Sequence of chain 1.E:
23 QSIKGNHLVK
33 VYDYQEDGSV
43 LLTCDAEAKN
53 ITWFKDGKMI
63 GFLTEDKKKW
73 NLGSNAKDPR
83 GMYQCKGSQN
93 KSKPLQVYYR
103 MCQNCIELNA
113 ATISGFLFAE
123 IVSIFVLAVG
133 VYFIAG

The protein below binds the small molecule below.
Small molecule (SMILES): CC(C)CCC[C@@H](C)[C@H]1CC[C@H]2[C@@H]3CC=C4C[C@@H](OC(=O)CCC(=O)O)CC[C@]4(C)[C@H]3CC[C@]12C

Sequence of chain 1.H:
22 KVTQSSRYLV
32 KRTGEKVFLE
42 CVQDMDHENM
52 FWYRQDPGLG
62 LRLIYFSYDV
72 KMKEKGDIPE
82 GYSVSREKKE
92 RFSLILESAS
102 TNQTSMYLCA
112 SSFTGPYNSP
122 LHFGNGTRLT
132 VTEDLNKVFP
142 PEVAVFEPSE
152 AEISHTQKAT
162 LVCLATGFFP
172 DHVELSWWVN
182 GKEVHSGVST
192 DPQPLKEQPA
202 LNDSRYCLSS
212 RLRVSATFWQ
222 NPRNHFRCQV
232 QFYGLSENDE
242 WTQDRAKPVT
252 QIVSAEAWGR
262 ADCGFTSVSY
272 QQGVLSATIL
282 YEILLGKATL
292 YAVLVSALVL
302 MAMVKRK

Sequence of chain 1.B:
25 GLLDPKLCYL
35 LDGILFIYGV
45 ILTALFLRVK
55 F

Binding-site contacts:
Ligand atom CAA contacts residue VAL124 of chain 1.E at 3.6 Å (hydrophobic).
Ligand atom CAK contacts residue LEU281 of chain 1.H at 3.7 Å (hydrophobic).
Ligand atom OAW contacts residue GLY274 of chain 1.H at 4.1 Å.
Ligand atom CBD contacts residue TYR33 of chain 1.B at 4.1 Å (hydrophobic).
Ligand atom CAL contacts residue THR114 of chain 1.E at 3.8 Å.
Ligand atom CAI contacts residue ALA278 of chain 1.H at 4.2 Å (hydrophobic).
Ligand atom CBC contacts residue SER277 of chain 1.H at 3.4 Å.
Ligand atom CAX contacts residue ASN111 of chain 1.E at 3.9 Å.
Ligand atom CAZ contacts residue TYR33 of chain 1.B at 4.2 Å (hydrophobic).
Ligand atom OAF contacts residue LYS30 of chain 1.B at 4.0 Å.
Ligand atom CBF contacts residue LEU281 of chain 1.H at 4.0 Å (hydrophobic).
Ligand atom CAI contacts residue LEU281 of chain 1.H at 4.1 Å (hydrophobic).
Ligand atom CAQ contacts residue TYR282 of chain 1.H at 3.9 Å (hydrophobic).
Ligand atom CAJ contacts residue LEU285 of chain 1.H at 3.9 Å (hydrophobic).
Ligand atom CAO contacts residue ALA121 of chain 1.E at 3.7 Å (hydrophobic).
Ligand atom OAG contacts residue LYS30 of chain 1.B at 3.2 Å (salt-bridge).
Ligand atom CAI contacts residue TYR33 of chain 1.B at 3.7 Å (hydrophobic).
Ligand atom CAB contacts residue LEU285 of chain 1.H at 3.8 Å (hydrophobic).
Ligand atom OAH contacts residue ASN111 of chain 1.E at 3.4 Å (h-bond).
Ligand atom OAF contacts residue ASN111 of chain 1.E at 4.2 Å.
Ligand atom CAA contacts residue ILE41 of chain 1.B at 3.8 Å (hydrophobic).
Ligand atom CAB contacts residue PHE40 of chain 1.B at 3.5 Å (hydrophobic).
Ligand atom CAC contacts residue PHE120 of chain 1.E at 3.6 Å (hydrophobic).
Ligand atom CAJ contacts residue ALA121 of chain 1.E at 4.2 Å (hydrophobic).
Ligand atom OAF contacts residue ALA113 of chain 1.E at 3.8 Å.
Ligand atom CAM contacts residue SER277 of chain 1.H at 4.2 Å.
Ligand atom CBD contacts residue LEU281 of chain 1.H at 4.2 Å (hydrophobic).
Ligand atom OAW contacts residue SER277 of chain 1.H at 3.5 Å (h-bond).
Ligand atom CAM contacts residue THR114 of chain 1.E at 3.6 Å.
Ligand atom CBA contacts residue ILE41 of chain 1.B at 4.0 Å (hydrophobic).
Ligand atom CAT contacts residue GLY117 of chain 1.E at 4.2 Å.
Ligand atom CAE contacts residue TYR33 of chain 1.B at 3.4 Å (hydrophobic).
Ligand atom CAV contacts residue TYR33 of chain 1.B at 4.3 Å (hydrophobic).
Ligand atom CAY contacts residue SER277 of chain 1.H at 4.3 Å.
Ligand atom CBG contacts residue LEU281 of chain 1.H at 4.2 Å (hydrophobic).
Ligand atom CBA contacts residue PHE40 of chain 1.B at 4.2 Å (hydrophobic).
Ligand atom CAV contacts residue SER277 of chain 1.H at 3.4 Å.
Ligand atom OAW contacts residue LYS30 of chain 1.B at 4.2 Å.
Ligand atom CAK contacts residue TYR33 of chain 1.B at 4.0 Å (hydrophobic).
Ligand atom CAE contacts residue LEU34 of chain 1.B at 3.8 Å (hydrophobic).